A small-molecule ligand and the protein it binds are described below.
Small molecule (SMILES): NC(=[NH2+])c1cc2cc(-c3cccc(-c4ccccc4)c3O)[nH]c2cc1Cl

Binding-site contacts:
Ligand atom CL2 contacts residue SER172 of chain 1.A at 3.3 Å.
Ligand atom C1B contacts residue HIS40 of chain 1.A at 3.6 Å.
Ligand atom C3 contacts residue SER192 of chain 1.A at 3.4 Å.
Ligand atom N1 contacts residue ASP171 of chain 1.A at 2.8 Å (salt-bridge).
Ligand atom C4 contacts residue SER192 of chain 1.A at 3.7 Å.
Ligand atom N2 contacts residue ASP171 of chain 1.A at 2.9 Å (salt-bridge).
Ligand atom O6' contacts residue SER177 of chain 1.A at 2.6 Å (h-bond).
Ligand atom C8 contacts residue GLN174 of chain 1.A at 3.7 Å.
Ligand atom C2B contacts residue SER177 of chain 1.A at 3.6 Å.
Ligand atom N1 contacts residue SER172 of chain 1.A at 3.7 Å.
Ligand atom C4' contacts residue GLN174 of chain 1.A at 3.4 Å.
Ligand atom C6B contacts residue HIS40 of chain 1.A at 3.5 Å.
Ligand atom CL2 contacts residue GLY204 of chain 1.A at 3.7 Å.
Ligand atom C7 contacts residue SER172 of chain 1.A at 3.3 Å.
Ligand atom N1 contacts residue GLY196 of chain 1.A at 2.7 Å (h-bond).
Ligand atom C7 contacts residue ASP171 of chain 1.A at 3.4 Å.
Ligand atom C3 contacts residue TRP193 of chain 1.A at 3.4 Å (hydrophobic).
Ligand atom C6' contacts residue HIS40 of chain 1.A at 3.7 Å.
Ligand atom C6 contacts residue CYS197 of chain 1.A at 3.8 Å (hydrophobic).
Ligand atom N3 contacts residue SER192 of chain 1.A at 3.5 Å (h-bond).
Ligand atom N2 contacts residue GLY204 of chain 1.A at 3.2 Å.
Ligand atom C9 contacts residue GLN174 of chain 1.A at 3.5 Å.
Ligand atom CL2 contacts residue VAL205 of chain 1.A at 3.5 Å.
Ligand atom C1' contacts residue GLN174 of chain 1.A at 3.7 Å.
Ligand atom CL2 contacts residue VAL191 of chain 1.A at 3.8 Å.
Ligand atom C3' contacts residue GLN174 of chain 1.A at 3.3 Å.
Ligand atom O6' contacts residue HIS40 of chain 1.A at 2.7 Å (h-bond).
Ligand atom C4B contacts residue HIS40 of chain 1.A at 3.4 Å.
Ligand atom C6 contacts residue GLY196 of chain 1.A at 3.6 Å.
Ligand atom C2' contacts residue GLN174 of chain 1.A at 3.6 Å.
Ligand atom N2 contacts residue SER172 of chain 1.A at 2.9 Å (h-bond).
Ligand atom CL2 contacts residue TRP193 of chain 1.A at 3.2 Å.
Ligand atom C7 contacts residue GLY196 of chain 1.A at 3.8 Å.
Ligand atom C2B contacts residue HIS40 of chain 1.A at 3.8 Å.
Ligand atom C6' contacts residue SER177 of chain 1.A at 3.4 Å.
Ligand atom C2 contacts residue TRP193 of chain 1.A at 3.5 Å (hydrophobic).
Ligand atom C5B contacts residue HIS40 of chain 1.A at 3.3 Å.
Ligand atom N3 contacts residue SER177 of chain 1.A at 3.8 Å.
Ligand atom C4 contacts residue TRP193 of chain 1.A at 3.8 Å (hydrophobic).
Ligand atom C3B contacts residue CYS25 of chain 1.A at 3.4 Å (hydrophobic).

Sequence of chain 1.A:
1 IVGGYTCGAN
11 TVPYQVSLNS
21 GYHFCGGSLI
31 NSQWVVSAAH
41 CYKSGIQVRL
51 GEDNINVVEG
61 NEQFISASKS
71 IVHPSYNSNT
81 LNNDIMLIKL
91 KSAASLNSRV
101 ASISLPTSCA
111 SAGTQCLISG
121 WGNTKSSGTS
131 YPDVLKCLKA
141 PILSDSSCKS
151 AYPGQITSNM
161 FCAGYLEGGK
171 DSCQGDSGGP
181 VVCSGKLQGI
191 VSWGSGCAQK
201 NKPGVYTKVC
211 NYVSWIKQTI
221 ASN